Binding-site contacts:
Ligand atom C5 contacts residue ASN35 of chain 1.A at 3.5 Å.
Ligand atom C2 contacts residue ASN35 of chain 1.A at 2.6 Å.
Ligand atom C6 contacts residue GLU39 of chain 1.A at 3.9 Å.
Ligand atom C6 contacts residue ASN40 of chain 1.A at 4.3 Å.
Ligand atom C3 contacts residue ASN35 of chain 1.A at 3.9 Å.
Ligand atom C1 contacts residue ASN40 of chain 1.A at 4.3 Å.
Ligand atom N2 contacts residue GLN322 of chain 1.A at 4.2 Å.
Ligand atom C8 contacts residue GLN322 of chain 1.A at 3.2 Å.
Ligand atom O7 contacts residue GLN322 of chain 1.A at 4.3 Å.
Ligand atom C1 contacts residue ASN35 of chain 1.A at 1.4 Å.
Ligand atom C7 contacts residue GLN322 of chain 1.A at 3.7 Å.
Ligand atom N2 contacts residue ASN35 of chain 1.A at 3.2 Å (h-bond).
Ligand atom O6 contacts residue THR37 of chain 1.A at 3.1 Å (h-bond).
Ligand atom C4 contacts residue ASN35 of chain 1.A at 4.2 Å.
Ligand atom O6 contacts residue ASN40 of chain 1.A at 3.2 Å (h-bond).
Ligand atom O5 contacts residue THR37 of chain 1.A at 4.2 Å.
Ligand atom O7 contacts residue ASN35 of chain 1.A at 3.7 Å.
Ligand atom C7 contacts residue ASN35 of chain 1.A at 3.6 Å.
Ligand atom O6 contacts residue GLU39 of chain 1.A at 3.8 Å.
Ligand atom O5 contacts residue ASN40 of chain 1.A at 3.5 Å (h-bond).
Ligand atom O6 contacts residue ASN35 of chain 1.A at 4.3 Å.
Ligand atom O5 contacts residue ASN35 of chain 1.A at 2.2 Å (h-bond).

A small-molecule ligand and the protein it binds are described below.
Small molecule (SMILES): CC(=O)N[C@@H]1[C@@H](O)[C@H](O)[C@@H](CO)O[C@H]1O

Sequence of chain 1.A:
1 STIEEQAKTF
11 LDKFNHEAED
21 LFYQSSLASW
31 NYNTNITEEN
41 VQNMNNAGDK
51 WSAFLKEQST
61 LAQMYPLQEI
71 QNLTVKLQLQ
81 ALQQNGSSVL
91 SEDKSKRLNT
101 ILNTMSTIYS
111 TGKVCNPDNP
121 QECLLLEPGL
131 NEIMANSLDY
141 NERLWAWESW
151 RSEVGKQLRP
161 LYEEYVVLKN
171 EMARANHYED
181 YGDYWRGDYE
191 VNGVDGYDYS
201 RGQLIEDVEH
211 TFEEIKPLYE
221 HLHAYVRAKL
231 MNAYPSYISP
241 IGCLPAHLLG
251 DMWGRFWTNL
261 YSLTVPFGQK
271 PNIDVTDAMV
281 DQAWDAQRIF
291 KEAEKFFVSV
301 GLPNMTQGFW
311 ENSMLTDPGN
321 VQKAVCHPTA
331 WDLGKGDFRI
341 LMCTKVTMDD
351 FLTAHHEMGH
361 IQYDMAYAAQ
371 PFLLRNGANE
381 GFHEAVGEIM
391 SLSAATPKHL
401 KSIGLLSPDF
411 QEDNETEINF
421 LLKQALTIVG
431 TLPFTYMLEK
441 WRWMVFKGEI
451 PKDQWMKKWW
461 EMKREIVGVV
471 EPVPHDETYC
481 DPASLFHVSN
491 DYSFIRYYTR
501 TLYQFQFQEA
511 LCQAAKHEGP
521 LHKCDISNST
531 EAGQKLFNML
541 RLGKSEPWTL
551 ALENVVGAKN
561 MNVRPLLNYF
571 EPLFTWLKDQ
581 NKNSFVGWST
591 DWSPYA